Sequence of chain 1.B:
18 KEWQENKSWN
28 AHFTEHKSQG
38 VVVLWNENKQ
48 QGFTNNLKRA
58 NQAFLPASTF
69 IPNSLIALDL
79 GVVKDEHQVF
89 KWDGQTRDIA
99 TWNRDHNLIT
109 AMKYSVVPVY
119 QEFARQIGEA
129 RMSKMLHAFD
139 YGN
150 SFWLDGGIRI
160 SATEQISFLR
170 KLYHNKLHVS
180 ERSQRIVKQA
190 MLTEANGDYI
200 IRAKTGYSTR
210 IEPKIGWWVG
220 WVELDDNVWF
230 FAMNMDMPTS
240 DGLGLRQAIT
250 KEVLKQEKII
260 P

Binding-site contacts:
Ligand atom C2 contacts residue ASN58 of chain 1.B at 3.2 Å.
Ligand atom C1 contacts residue ASN58 of chain 1.B at 3.7 Å.
Ligand atom OH contacts residue ASN58 of chain 1.B at 3.9 Å.
Ligand atom C3 contacts residue ASN58 of chain 1.B at 4.5 Å.
Ligand atom C1 contacts residue TRP20 of chain 1.B at 4.3 Å (hydrophobic).

This protein binds this small molecule.
Small molecule (SMILES): CCCCO